The protein below binds the small molecule below.
Small molecule (SMILES): OC[C@H]1O[C@@H](O[C@@H]2[C@@H](O)[C@H](O[C@@H]3[C@@H](O)[C@H](O)O[C@H](CO)[C@H]3O)O[C@H](CO)[C@H]2O)[C@H](O)[C@@H](O)[C@@H]1O

Sequence of chain 1.C:
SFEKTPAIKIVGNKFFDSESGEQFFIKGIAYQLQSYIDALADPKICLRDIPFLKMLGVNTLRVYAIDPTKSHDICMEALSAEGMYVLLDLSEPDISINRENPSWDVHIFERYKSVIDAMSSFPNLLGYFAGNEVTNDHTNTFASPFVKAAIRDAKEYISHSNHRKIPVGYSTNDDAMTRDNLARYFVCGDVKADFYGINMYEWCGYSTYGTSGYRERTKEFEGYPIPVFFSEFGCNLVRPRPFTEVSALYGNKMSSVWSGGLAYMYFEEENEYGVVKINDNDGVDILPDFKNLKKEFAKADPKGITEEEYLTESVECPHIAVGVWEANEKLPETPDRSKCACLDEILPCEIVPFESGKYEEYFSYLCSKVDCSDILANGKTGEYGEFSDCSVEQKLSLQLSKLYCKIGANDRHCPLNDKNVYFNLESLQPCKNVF

Binding-site contacts:
Ligand atom O3 contacts residue GLU245 of chain 1.C at 3.5 Å.
Ligand atom O5 contacts residue GLU245 of chain 1.C at 3.5 Å (salt-bridge).
Ligand atom C3 contacts residue GLU245 of chain 1.C at 3.9 Å.
Ligand atom C3 contacts residue ASP217 of chain 1.C at 3.7 Å.
Ligand atom O2 contacts residue CYS247 of chain 1.C at 3.9 Å.
Ligand atom C3 contacts residue 9PW1 of chain 1.IA at 3.6 Å.
Ligand atom O4 contacts residue ARG222 of chain 1.C at 3.7 Å.
Ligand atom O4 contacts residue 9PW1 of chain 1.IA at 3.7 Å.
Ligand atom O4 contacts residue SER255 of chain 1.C at 4.0 Å.
Ligand atom C4 contacts residue 9PW1 of chain 1.IA at 4.0 Å.
Ligand atom C5 contacts residue 9PW1 of chain 1.IA at 4.0 Å.
Ligand atom C4 contacts residue GLU245 of chain 1.C at 3.5 Å.
Ligand atom C5 contacts residue GLU245 of chain 1.C at 3.9 Å.
Ligand atom C4 contacts residue SER255 of chain 1.C at 4.0 Å.
Ligand atom O4 contacts residue ALA219 of chain 1.C at 3.5 Å (h-bond).
Ligand atom C4 contacts residue ASN216 of chain 1.C at 4.0 Å.
Ligand atom O6 contacts residue ARG260 of chain 1.C at 3.6 Å.
Ligand atom C6 contacts residue THR254 of chain 1.C at 3.3 Å.
Ligand atom C2 contacts residue GLU245 of chain 1.C at 3.5 Å.
Ligand atom C2 contacts residue CYS247 of chain 1.C at 3.9 Å (hydrophobic).
Ligand atom O4 contacts residue ASP217 of chain 1.C at 2.6 Å (salt-bridge).
Ligand atom O1 contacts residue CYS247 of chain 1.C at 3.4 Å (h-bond).
Ligand atom C4 contacts residue ARG222 of chain 1.C at 4.0 Å.
Ligand atom C1 contacts residue GLU245 of chain 1.C at 3.9 Å.
Ligand atom C4 contacts residue ASP217 of chain 1.C at 3.4 Å.
Ligand atom O3 contacts residue ASP217 of chain 1.C at 2.9 Å (salt-bridge).
Ligand atom O2 contacts residue ASP217 of chain 1.C at 3.9 Å.
Ligand atom O6 contacts residue ARG222 of chain 1.C at 3.0 Å (salt-bridge).
Ligand atom C1 contacts residue ASP217 of chain 1.C at 3.5 Å.
Ligand atom O6 contacts residue THR254 of chain 1.C at 3.1 Å (h-bond).
Ligand atom C6 contacts residue ASP218 of chain 1.C at 3.5 Å.
Ligand atom O6 contacts residue GLU245 of chain 1.C at 3.6 Å.
Ligand atom C6 contacts residue ARG222 of chain 1.C at 3.8 Å.
Ligand atom O4 contacts residue ASN216 of chain 1.C at 4.0 Å.
Ligand atom C2 contacts residue ASP217 of chain 1.C at 3.6 Å.
Ligand atom O6 contacts residue ASP218 of chain 1.C at 3.3 Å (salt-bridge).
Ligand atom O5 contacts residue ASP217 of chain 1.C at 3.5 Å (salt-bridge).
Ligand atom O2 contacts residue 9PW1 of chain 1.IA at 3.4 Å.
Ligand atom C6 contacts residue SER255 of chain 1.C at 3.6 Å.
Ligand atom O3 contacts residue ASN216 of chain 1.C at 3.1 Å (h-bond).